Sequence of chain 1.B:
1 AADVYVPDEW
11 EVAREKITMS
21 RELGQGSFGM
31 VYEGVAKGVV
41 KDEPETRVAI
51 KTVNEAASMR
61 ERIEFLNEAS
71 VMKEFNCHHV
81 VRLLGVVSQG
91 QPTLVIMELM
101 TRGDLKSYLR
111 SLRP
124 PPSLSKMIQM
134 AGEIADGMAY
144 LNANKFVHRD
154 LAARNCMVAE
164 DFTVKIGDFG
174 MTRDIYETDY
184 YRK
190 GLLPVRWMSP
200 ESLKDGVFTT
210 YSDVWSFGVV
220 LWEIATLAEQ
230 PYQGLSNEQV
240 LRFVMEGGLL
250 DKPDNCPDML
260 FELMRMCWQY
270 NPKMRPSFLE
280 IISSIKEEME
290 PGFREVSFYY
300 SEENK

Binding-site contacts:
Ligand atom C21 contacts residue GLU289 of chain 1.B at 3.1 Å.
Ligand atom C10 contacts residue LYS129 of chain 1.B at 3.8 Å.
Ligand atom C7 contacts residue LYS129 of chain 1.B at 3.8 Å.
Ligand atom C14 contacts residue GLU136 of chain 1.B at 3.7 Å.
Ligand atom C14 contacts residue GLN132 of chain 1.B at 3.7 Å.
Ligand atom C10 contacts residue GOL1 of chain 1.I at 3.8 Å.
Ligand atom C16 contacts residue GLU289 of chain 1.B at 3.9 Å.
Ligand atom C13 contacts residue PHE165 of chain 1.B at 3.5 Å (hydrophobic).
Ligand atom C4 contacts residue PHE165 of chain 1.B at 3.6 Å (hydrophobic).
Ligand atom N12 contacts residue TYR108 of chain 1.B at 3.5 Å.
Ligand atom C1 contacts residue LYS129 of chain 1.B at 3.8 Å.
Ligand atom C27 contacts residue PRO290 of chain 1.B at 3.6 Å (hydrophobic).
Ligand atom C10 contacts residue GLN132 of chain 1.B at 3.9 Å.
Ligand atom C1 contacts residue PHE165 of chain 1.B at 3.9 Å (hydrophobic).
Ligand atom C29 contacts residue PRO290 of chain 1.B at 3.5 Å (hydrophobic).
Ligand atom C11 contacts residue TYR108 of chain 1.B at 3.5 Å (hydrophobic).
Ligand atom C15 contacts residue ASP164 of chain 1.B at 3.7 Å.
Ligand atom C14 contacts residue GLU289 of chain 1.B at 3.5 Å.
Ligand atom N12 contacts residue MET133 of chain 1.B at 3.5 Å.
Ligand atom C21 contacts residue GLU136 of chain 1.B at 3.5 Å.
Ligand atom C3 contacts residue MET133 of chain 1.B at 3.9 Å (hydrophobic).
Ligand atom N12 contacts residue LEU109 of chain 1.B at 3.9 Å.
Ligand atom C15 contacts residue THR166 of chain 1.B at 3.9 Å.
Ligand atom C19 contacts residue GLU289 of chain 1.B at 3.3 Å.
Ligand atom N12 contacts residue LEU112 of chain 1.B at 3.9 Å.
Ligand atom C15 contacts residue GLU289 of chain 1.B at 3.8 Å.
Ligand atom C27 contacts residue GLY291 of chain 1.B at 3.6 Å.
Ligand atom C2 contacts residue PHE165 of chain 1.B at 3.7 Å (hydrophobic).
Ligand atom C18 contacts residue GLU289 of chain 1.B at 3.9 Å.
Ligand atom C11 contacts residue MET133 of chain 1.B at 3.7 Å (hydrophobic).
Ligand atom C18 contacts residue ASP164 of chain 1.B at 3.5 Å.
Ligand atom C21 contacts residue THR166 of chain 1.B at 3.5 Å.
Ligand atom C2 contacts residue LYS129 of chain 1.B at 3.8 Å.
Ligand atom C8 contacts residue PHE165 of chain 1.B at 3.8 Å (hydrophobic).
Ligand atom C6 contacts residue TYR108 of chain 1.B at 3.4 Å (hydrophobic).
Ligand atom N9 contacts residue PHE165 of chain 1.B at 3.7 Å.
Ligand atom C13 contacts residue GLN132 of chain 1.B at 3.9 Å.
Ligand atom N20 contacts residue GLU289 of chain 1.B at 2.9 Å (salt-bridge).
Ligand atom C15 contacts residue PHE165 of chain 1.B at 3.8 Å (hydrophobic).
Ligand atom C8 contacts residue GOL1 of chain 1.I at 3.8 Å.

The protein below binds the small molecule below.
Small molecule (SMILES): N#Cc1ccc2[nH]cc(CCCCN3CCC(NC(=O)c4cccc5c(C#N)c[nH]c45)CC3)c2c1